This small molecule binds to this protein.
Small molecule (SMILES): CC(=O)N[C@H]1[C@H](O[C@H]2[C@H](O)[C@@H](NC(C)=O)CO[C@@H]2CO[C@@H]2O[C@@H](C)[C@@H](O)[C@@H](O)[C@@H]2O)O[C@H](CO)[C@@H](O)[C@@H]1O

Sequence of chain 1.A:
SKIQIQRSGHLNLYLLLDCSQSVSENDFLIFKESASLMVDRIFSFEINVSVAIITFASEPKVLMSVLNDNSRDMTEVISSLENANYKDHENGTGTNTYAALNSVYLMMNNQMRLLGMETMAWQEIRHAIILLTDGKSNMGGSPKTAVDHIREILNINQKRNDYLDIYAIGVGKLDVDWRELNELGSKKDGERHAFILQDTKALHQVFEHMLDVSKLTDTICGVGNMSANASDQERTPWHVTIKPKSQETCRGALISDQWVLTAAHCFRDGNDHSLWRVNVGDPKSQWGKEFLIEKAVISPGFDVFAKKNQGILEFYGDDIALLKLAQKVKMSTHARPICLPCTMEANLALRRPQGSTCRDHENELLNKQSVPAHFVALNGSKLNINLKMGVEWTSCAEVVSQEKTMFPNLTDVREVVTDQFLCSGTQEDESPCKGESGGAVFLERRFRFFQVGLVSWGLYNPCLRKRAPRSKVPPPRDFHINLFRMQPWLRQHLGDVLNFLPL

Binding-site contacts:
Ligand atom N2 contacts residue ASN98 of chain 1.A at 2.6 Å (h-bond).
Ligand atom N2 contacts residue GLU97 of chain 1.A at 3.1 Å (salt-bridge).
Ligand atom C2 contacts residue ASN98 of chain 1.A at 2.2 Å.
Ligand atom O7 contacts residue LYS94 of chain 1.A at 4.4 Å.
Ligand atom C7 contacts residue GLU97 of chain 1.A at 3.8 Å.
Ligand atom C8 contacts residue ASN98 of chain 1.A at 3.4 Å.
Ligand atom C8 contacts residue ASP95 of chain 1.A at 4.4 Å.
Ligand atom O5 contacts residue ASN98 of chain 1.A at 2.4 Å (h-bond).
Ligand atom C4 contacts residue ASN98 of chain 1.A at 4.1 Å.
Ligand atom C1 contacts residue ASN98 of chain 1.A at 1.4 Å.
Ligand atom C2 contacts residue GLU97 of chain 1.A at 4.1 Å.
Ligand atom C7 contacts residue ASN98 of chain 1.A at 3.4 Å.
Ligand atom C5 contacts residue ASN98 of chain 1.A at 3.6 Å.
Ligand atom C3 contacts residue GLU97 of chain 1.A at 4.4 Å.
Ligand atom O7 contacts residue GLU97 of chain 1.A at 3.7 Å.
Ligand atom C3 contacts residue ASN98 of chain 1.A at 3.6 Å.
Ligand atom C7 contacts residue ASP95 of chain 1.A at 4.4 Å.
Ligand atom O7 contacts residue ASP95 of chain 1.A at 3.9 Å.
Ligand atom C1 contacts residue GLU97 of chain 1.A at 4.3 Å.